Sequence of chain 1.C:
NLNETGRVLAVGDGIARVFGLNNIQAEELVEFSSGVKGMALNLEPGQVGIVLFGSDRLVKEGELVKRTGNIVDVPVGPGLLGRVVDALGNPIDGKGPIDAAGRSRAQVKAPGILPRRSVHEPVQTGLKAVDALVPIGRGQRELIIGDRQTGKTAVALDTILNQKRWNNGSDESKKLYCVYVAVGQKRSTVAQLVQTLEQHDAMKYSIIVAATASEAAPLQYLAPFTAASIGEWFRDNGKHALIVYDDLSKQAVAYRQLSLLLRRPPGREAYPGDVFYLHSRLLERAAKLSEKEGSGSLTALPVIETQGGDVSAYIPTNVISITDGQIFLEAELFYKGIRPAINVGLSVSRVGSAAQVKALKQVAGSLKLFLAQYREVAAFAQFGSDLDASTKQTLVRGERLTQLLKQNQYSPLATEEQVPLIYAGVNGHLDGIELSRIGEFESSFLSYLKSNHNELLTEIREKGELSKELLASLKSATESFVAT

Binding-site contacts:
Ligand atom N7 contacts residue ALA179 of chain 1.C at 3.4 Å.
Ligand atom C2 contacts residue TYR368 of chain 1.F at 3.4 Å (hydrophobic).
Ligand atom N6 contacts residue PRO365 of chain 1.C at 3.8 Å.
Ligand atom PB contacts residue LYS177 of chain 1.C at 3.4 Å.
Ligand atom PG contacts residue GLN174 of chain 1.C at 3.7 Å.
Ligand atom O1A contacts residue GLY176 of chain 1.C at 3.4 Å.
Ligand atom O1B contacts residue THR175 of chain 1.C at 3.1 Å (h-bond).
Ligand atom O5' contacts residue GLY176 of chain 1.C at 3.4 Å.
Ligand atom O1A contacts residue LYS177 of chain 1.C at 3.6 Å.
Ligand atom O3A contacts residue THR175 of chain 1.C at 3.6 Å.
Ligand atom N6 contacts residue GLN432 of chain 1.C at 2.9 Å (h-bond).
Ligand atom O1G contacts residue GLN174 of chain 1.C at 2.9 Å (h-bond).
Ligand atom O2B contacts residue THR178 of chain 1.C at 2.9 Å (h-bond).
Ligand atom O2G contacts residue MG1 of chain 1.FA at 2.2 Å.
Ligand atom N3B contacts residue GLN174 of chain 1.C at 3.1 Å (h-bond).
Ligand atom N3B contacts residue MG1 of chain 1.FA at 3.7 Å.
Ligand atom O2B contacts residue MG1 of chain 1.FA at 2.0 Å.
Ligand atom O2' contacts residue GLN434 of chain 1.C at 2.7 Å (h-bond).
Ligand atom PG contacts residue MG1 of chain 1.FA at 3.4 Å.
Ligand atom O3A contacts residue GLY176 of chain 1.C at 2.8 Å (h-bond).
Ligand atom PA contacts residue GLY176 of chain 1.C at 3.6 Å.
Ligand atom N9 contacts residue GLN434 of chain 1.C at 3.4 Å (h-bond).
Ligand atom C2 contacts residue ARG364 of chain 1.C at 3.8 Å.
Ligand atom O1A contacts residue THR178 of chain 1.C at 3.3 Å (h-bond).
Ligand atom O1A contacts residue ALA179 of chain 1.C at 2.8 Å (h-bond).
Ligand atom N1 contacts residue ARG364 of chain 1.C at 3.6 Å.
Ligand atom C4 contacts residue GLN434 of chain 1.C at 3.7 Å.
Ligand atom O1B contacts residue GLN174 of chain 1.C at 3.7 Å.
Ligand atom O3A contacts residue LYS177 of chain 1.C at 3.2 Å (salt-bridge).
Ligand atom PB contacts residue GLY176 of chain 1.C at 3.7 Å.
Ligand atom O2A contacts residue GLN174 of chain 1.C at 3.5 Å (h-bond).
Ligand atom O4' contacts residue PHE359 of chain 1.C at 3.4 Å.
Ligand atom O1B contacts residue GLY176 of chain 1.C at 3.2 Å (h-bond).
Ligand atom O1G contacts residue ARG173 of chain 1.C at 3.5 Å.
Ligand atom PB contacts residue MG1 of chain 1.FA at 3.4 Å.
Ligand atom O3G contacts residue GLN174 of chain 1.C at 2.7 Å (h-bond).
Ligand atom C8 contacts residue ALA179 of chain 1.C at 3.4 Å (hydrophobic).
Ligand atom C2' contacts residue GLN434 of chain 1.C at 3.4 Å.
Ligand atom C8 contacts residue GLN434 of chain 1.C at 3.5 Å.
Ligand atom O1B contacts residue LYS177 of chain 1.C at 2.9 Å (salt-bridge).

This protein binds this small molecule.
Small molecule (SMILES): Nc1ncnc2c1ncn2[C@@H]1O[C@H](CO[P](=O)(O)O[P](=O)(O)NP(=O)(O)O)[C@@H](O)[C@H]1O

Sequence of chain 1.F:
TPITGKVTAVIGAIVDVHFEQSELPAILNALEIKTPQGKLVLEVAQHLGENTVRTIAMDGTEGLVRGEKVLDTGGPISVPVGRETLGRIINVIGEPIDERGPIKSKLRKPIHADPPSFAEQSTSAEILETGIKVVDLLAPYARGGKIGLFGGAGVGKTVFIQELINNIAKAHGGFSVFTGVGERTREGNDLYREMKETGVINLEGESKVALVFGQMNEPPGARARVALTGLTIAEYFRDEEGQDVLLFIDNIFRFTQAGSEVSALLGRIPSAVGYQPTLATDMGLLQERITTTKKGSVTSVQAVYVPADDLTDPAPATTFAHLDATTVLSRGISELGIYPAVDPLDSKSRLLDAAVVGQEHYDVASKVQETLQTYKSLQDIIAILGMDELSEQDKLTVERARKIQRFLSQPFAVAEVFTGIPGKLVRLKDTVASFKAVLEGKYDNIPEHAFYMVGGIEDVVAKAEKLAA